This small molecule binds to this protein.
Small molecule (SMILES): Cc1cn([C@H]2C[C@H](O)[C@@H](COP(=O)(O)NP(=O)(O)OP(=O)(O)O)O2)c(=O)[nH]c1=O

Binding-site contacts:
Ligand atom O4 contacts residue TYR268 of chain 1.N at 3.3 Å (h-bond).
Ligand atom PA contacts residue ASP101 of chain 1.N at 3.5 Å.
Ligand atom PA contacts residue ARG58 of chain 1.N at 3.4 Å.
Ligand atom O1A contacts residue ASP205 of chain 1.N at 2.9 Å (salt-bridge).
Ligand atom O2B contacts residue MG1 of chain 1.CD at 1.7 Å.
Ligand atom O1A contacts residue HIS61 of chain 1.N at 3.3 Å (h-bond).
Ligand atom O3' contacts residue ASP213 of chain 1.N at 2.5 Å (salt-bridge).
Ligand atom O3' contacts residue TYR209 of chain 1.N at 3.2 Å.
Ligand atom C5M contacts residue ASP277 of chain 1.N at 3.5 Å.
Ligand atom PB contacts residue MG1 of chain 1.CD at 3.2 Å.
Ligand atom O2A contacts residue HIS104 of chain 1.N at 3.1 Å (h-bond).
Ligand atom O2 contacts residue HIS109 of chain 1.N at 3.5 Å.
Ligand atom O1G contacts residue TYR209 of chain 1.N at 2.4 Å (h-bond).
Ligand atom O1A contacts residue ARG58 of chain 1.N at 2.9 Å (salt-bridge).
Ligand atom O5' contacts residue HIS109 of chain 1.N at 3.5 Å (h-bond).
Ligand atom PA contacts residue ASP205 of chain 1.N at 3.5 Å.
Ligand atom O3G contacts residue ARG260 of chain 1.N at 2.8 Å (salt-bridge).
Ligand atom C4' contacts residue ARG58 of chain 1.N at 3.4 Å.
Ligand atom O2G contacts residue LYS206 of chain 1.N at 2.9 Å (salt-bridge).
Ligand atom O1A contacts residue FE1 of chain 1.BD at 1.9 Å.
Ligand atom PG contacts residue TYR209 of chain 1.N at 3.7 Å.
Ligand atom O1B contacts residue HIS127 of chain 1.N at 3.2 Å.
Ligand atom C2' contacts residue TYR268 of chain 1.N at 3.5 Å (hydrophobic).
Ligand atom C3' contacts residue ASP213 of chain 1.N at 3.5 Å.
Ligand atom O4 contacts residue GLN269 of chain 1.N at 3.3 Å (h-bond).
Ligand atom O4' contacts residue HIS109 of chain 1.N at 3.1 Å.
Ligand atom O2A contacts residue HIS109 of chain 1.N at 3.4 Å (h-bond).
Ligand atom O2B contacts residue ASP205 of chain 1.N at 2.9 Å (salt-bridge).
Ligand atom O5' contacts residue ARG58 of chain 1.N at 2.9 Å (salt-bridge).
Ligand atom C2' contacts residue LEU44 of chain 1.N at 3.5 Å (hydrophobic).
Ligand atom O4' contacts residue ARG58 of chain 1.N at 3.4 Å (salt-bridge).
Ligand atom O3' contacts residue GLN43 of chain 1.N at 3.4 Å (h-bond).
Ligand atom PB contacts residue ASP205 of chain 1.N at 3.4 Å.
Ligand atom PA contacts residue FE1 of chain 1.BD at 3.4 Å.
Ligand atom N3A contacts residue ASP205 of chain 1.N at 3.0 Å (salt-bridge).
Ligand atom C5M contacts residue LEU44 of chain 1.N at 3.2 Å (hydrophobic).
Ligand atom O2A contacts residue ASP101 of chain 1.N at 3.4 Å (salt-bridge).
Ligand atom O1A contacts residue ASP101 of chain 1.N at 2.5 Å (salt-bridge).
Ligand atom O2A contacts residue HIS127 of chain 1.N at 2.8 Å (h-bond).
Ligand atom O2G contacts residue MG1 of chain 1.CD at 2.6 Å.

Sequence of chain 1.N:
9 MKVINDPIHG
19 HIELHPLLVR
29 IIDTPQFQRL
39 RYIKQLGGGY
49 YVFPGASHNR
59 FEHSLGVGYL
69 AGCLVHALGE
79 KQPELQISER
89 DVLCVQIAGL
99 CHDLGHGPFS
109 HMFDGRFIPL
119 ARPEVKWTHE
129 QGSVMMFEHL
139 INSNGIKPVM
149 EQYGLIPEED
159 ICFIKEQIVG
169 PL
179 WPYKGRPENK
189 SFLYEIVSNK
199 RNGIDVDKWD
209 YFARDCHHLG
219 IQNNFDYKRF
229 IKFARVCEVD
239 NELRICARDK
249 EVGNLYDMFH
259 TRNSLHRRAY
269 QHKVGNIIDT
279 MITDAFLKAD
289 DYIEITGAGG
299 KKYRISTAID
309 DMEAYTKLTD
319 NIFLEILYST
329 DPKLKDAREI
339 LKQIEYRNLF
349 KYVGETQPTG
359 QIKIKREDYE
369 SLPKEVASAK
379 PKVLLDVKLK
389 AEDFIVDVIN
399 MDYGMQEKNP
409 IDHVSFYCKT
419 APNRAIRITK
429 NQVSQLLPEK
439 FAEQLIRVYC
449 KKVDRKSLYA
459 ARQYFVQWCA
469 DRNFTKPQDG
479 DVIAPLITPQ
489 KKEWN